Sequence of chain 1.E:
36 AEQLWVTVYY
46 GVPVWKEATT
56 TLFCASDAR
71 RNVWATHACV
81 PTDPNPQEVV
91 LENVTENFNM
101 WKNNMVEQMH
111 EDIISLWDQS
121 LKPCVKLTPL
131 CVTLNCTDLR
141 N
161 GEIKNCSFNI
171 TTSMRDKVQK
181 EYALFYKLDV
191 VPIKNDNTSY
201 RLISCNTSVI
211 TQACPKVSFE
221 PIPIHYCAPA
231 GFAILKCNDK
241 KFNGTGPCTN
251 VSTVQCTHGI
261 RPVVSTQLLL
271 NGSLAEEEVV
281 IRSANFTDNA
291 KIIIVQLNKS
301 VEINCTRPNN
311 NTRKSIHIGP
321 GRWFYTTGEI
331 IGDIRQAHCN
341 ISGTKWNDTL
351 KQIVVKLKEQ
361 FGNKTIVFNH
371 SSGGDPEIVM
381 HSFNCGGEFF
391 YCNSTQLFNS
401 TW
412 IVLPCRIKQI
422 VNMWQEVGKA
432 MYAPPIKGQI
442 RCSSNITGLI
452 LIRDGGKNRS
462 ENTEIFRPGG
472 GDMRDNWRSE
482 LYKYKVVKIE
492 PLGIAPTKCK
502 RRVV

This small molecule binds to this protein.
Small molecule (SMILES): CC(=O)N[C@@H]1[C@@H](O)[C@H](O)[C@@H](CO)O[C@H]1O

Binding-site contacts:
Ligand atom C7 contacts residue ASN197 of chain 1.E at 4.0 Å.
Ligand atom N2 contacts residue ASN135 of chain 1.E at 2.8 Å (h-bond).
Ligand atom C2 contacts residue ASN135 of chain 1.E at 2.4 Å.
Ligand atom O7 contacts residue ASN135 of chain 1.E at 3.8 Å.
Ligand atom O5 contacts residue ASN135 of chain 1.E at 2.4 Å (h-bond).
Ligand atom N2 contacts residue ASN197 of chain 1.E at 3.4 Å (h-bond).
Ligand atom C1 contacts residue ASN135 of chain 1.E at 1.4 Å.
Ligand atom C3 contacts residue ASN135 of chain 1.E at 3.7 Å.
Ligand atom C8 contacts residue ASN135 of chain 1.E at 3.7 Å.
Ligand atom C7 contacts residue ASN135 of chain 1.E at 3.3 Å.
Ligand atom C5 contacts residue ASN135 of chain 1.E at 3.7 Å.
Ligand atom C4 contacts residue ASN135 of chain 1.E at 4.2 Å.
Ligand atom C8 contacts residue ASN197 of chain 1.E at 3.5 Å.
Ligand atom C8 contacts residue ASP196 of chain 1.E at 3.5 Å.